Binding-site contacts:
Ligand atom C4 contacts residue VAL414 of chain 2.D at 4.1 Å (hydrophobic).
Ligand atom C8 contacts residue PHE345 of chain 2.D at 4.1 Å (hydrophobic).
Ligand atom C6 contacts residue NAG1 of chain 2.M at 3.5 Å.
Ligand atom C1 contacts residue GLU181 of chain 2.D at 3.3 Å.
Ligand atom O4 contacts residue GLU181 of chain 2.D at 4.1 Å.
Ligand atom C8 contacts residue LEU231 of chain 2.D at 3.9 Å (hydrophobic).
Ligand atom O5 contacts residue NAG1 of chain 2.M at 3.4 Å.
Ligand atom C3 contacts residue ASN232 of chain 2.D at 3.8 Å.
Ligand atom O6 contacts residue GLY348 of chain 2.D at 3.8 Å.
Ligand atom C5 contacts residue NAG1 of chain 2.M at 3.5 Å.
Ligand atom C8 contacts residue SER415 of chain 2.D at 4.2 Å.
Ligand atom C4 contacts residue GLU181 of chain 2.D at 3.7 Å.
Ligand atom O7 contacts residue ASN232 of chain 2.D at 3.4 Å (h-bond).
Ligand atom O3 contacts residue GLU181 of chain 2.D at 4.0 Å.
Ligand atom C8 contacts residue VAL224 of chain 2.D at 4.2 Å (hydrophobic).
Ligand atom C4 contacts residue ASN232 of chain 2.D at 4.2 Å.
Ligand atom C5 contacts residue ASN232 of chain 2.D at 3.6 Å.
Ligand atom O4 contacts residue VAL414 of chain 2.D at 4.0 Å.
Ligand atom N2 contacts residue ASN232 of chain 2.D at 3.0 Å (h-bond).
Ligand atom O5 contacts residue GLU181 of chain 2.D at 3.5 Å (salt-bridge).
Ligand atom C6 contacts residue GLY348 of chain 2.D at 4.2 Å.
Ligand atom C6 contacts residue GLU181 of chain 2.D at 3.9 Å.
Ligand atom C3 contacts residue VAL414 of chain 2.D at 3.8 Å (hydrophobic).
Ligand atom C5 contacts residue VAL414 of chain 2.D at 3.7 Å (hydrophobic).
Ligand atom C1 contacts residue VAL414 of chain 2.D at 4.2 Å (hydrophobic).
Ligand atom O6 contacts residue GLU181 of chain 2.D at 4.2 Å.
Ligand atom N2 contacts residue SER415 of chain 2.D at 3.6 Å.
Ligand atom C2 contacts residue SER415 of chain 2.D at 4.1 Å.
Ligand atom C7 contacts residue ASN232 of chain 2.D at 3.4 Å.
Ligand atom O6 contacts residue CYS413 of chain 2.D at 3.8 Å.
Ligand atom C1 contacts residue ASN232 of chain 2.D at 1.4 Å.
Ligand atom C5 contacts residue GLU181 of chain 2.D at 3.5 Å.
Ligand atom C8 contacts residue ASN346 of chain 2.D at 3.5 Å.
Ligand atom O5 contacts residue ASN232 of chain 2.D at 2.3 Å (h-bond).
Ligand atom C2 contacts residue ASN232 of chain 2.D at 2.5 Å.
Ligand atom O7 contacts residue PRO182 of chain 2.D at 3.7 Å.
Ligand atom O3 contacts residue CYS413 of chain 2.D at 3.8 Å.
Ligand atom C1 contacts residue SER415 of chain 2.D at 3.6 Å.
Ligand atom O7 contacts residue VAL224 of chain 2.D at 3.8 Å.
Ligand atom C1 contacts residue NAG1 of chain 2.M at 4.1 Å.

Sequence of chain 2.D:
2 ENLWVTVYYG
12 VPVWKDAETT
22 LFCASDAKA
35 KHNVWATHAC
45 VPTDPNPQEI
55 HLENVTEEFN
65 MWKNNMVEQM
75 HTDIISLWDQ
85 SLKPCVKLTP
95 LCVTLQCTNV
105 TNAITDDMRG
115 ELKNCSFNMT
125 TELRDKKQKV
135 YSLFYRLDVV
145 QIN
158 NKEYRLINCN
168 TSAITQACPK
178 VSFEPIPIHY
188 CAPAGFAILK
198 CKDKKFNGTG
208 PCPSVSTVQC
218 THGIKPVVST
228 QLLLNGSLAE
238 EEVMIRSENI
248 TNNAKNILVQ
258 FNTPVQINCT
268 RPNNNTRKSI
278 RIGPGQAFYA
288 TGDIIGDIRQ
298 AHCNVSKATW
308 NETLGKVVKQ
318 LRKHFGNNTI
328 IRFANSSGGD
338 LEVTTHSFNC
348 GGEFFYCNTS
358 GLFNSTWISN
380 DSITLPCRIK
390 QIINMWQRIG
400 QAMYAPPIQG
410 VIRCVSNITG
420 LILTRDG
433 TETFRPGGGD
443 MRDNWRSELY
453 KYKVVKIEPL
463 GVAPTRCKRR

A protein and the small-molecule ligand that binds it are described below.
Small molecule (SMILES): CC(=O)N[C@H]1[C@H](O[C@H]2[C@H](O)[C@@H](NC(C)=O)CO[C@@H]2CO)O[C@H](CO)[C@@H](O[C@@H]2O[C@H](CO)[C@@H](O)[C@H](O)[C@@H]2O)[C@@H]1O